Sequence of chain 1.A:
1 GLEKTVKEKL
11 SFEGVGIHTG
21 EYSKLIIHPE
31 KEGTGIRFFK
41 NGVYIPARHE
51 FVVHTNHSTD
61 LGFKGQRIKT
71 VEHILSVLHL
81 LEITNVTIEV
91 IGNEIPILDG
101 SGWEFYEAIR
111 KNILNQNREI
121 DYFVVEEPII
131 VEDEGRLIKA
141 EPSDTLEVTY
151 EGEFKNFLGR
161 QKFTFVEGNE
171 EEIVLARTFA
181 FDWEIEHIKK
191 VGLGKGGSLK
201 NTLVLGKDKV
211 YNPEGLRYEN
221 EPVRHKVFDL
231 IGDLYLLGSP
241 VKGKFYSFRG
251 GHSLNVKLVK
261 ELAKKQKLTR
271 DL

This small molecule binds to this protein.
Small molecule (SMILES): C[C@@H](O)[C@H](NC(=O)c1ccc(C#CC#Cc2ccccc2)cc1)C(=O)NO

Binding-site contacts:
Ligand atom O01 contacts residue HIS73 of chain 1.A at 3.6 Å.
Ligand atom N03 contacts residue HIS57 of chain 1.A at 3.6 Å (h-bond).
Ligand atom O27 contacts residue LYS226 of chain 1.A at 3.2 Å (salt-bridge).
Ligand atom C24 contacts residue LYS189 of chain 1.A at 3.8 Å.
Ligand atom O04 contacts residue ASP229 of chain 1.A at 2.9 Å (salt-bridge).
Ligand atom C17 contacts residue ILE185 of chain 1.A at 3.8 Å (hydrophobic).
Ligand atom C19 contacts residue GLY197 of chain 1.A at 3.7 Å.
Ligand atom C10 contacts residue THR178 of chain 1.A at 3.5 Å.
Ligand atom O01 contacts residue HIS225 of chain 1.A at 3.0 Å (h-bond).
Ligand atom N06 contacts residue THR178 of chain 1.A at 3.1 Å (h-bond).
Ligand atom N03 contacts residue ZN1 of chain 1.B at 2.9 Å.
Ligand atom O01 contacts residue ASP229 of chain 1.A at 3.4 Å (salt-bridge).
Ligand atom N03 contacts residue GLU72 of chain 1.A at 3.1 Å (salt-bridge).
Ligand atom O04 contacts residue HIS73 of chain 1.A at 3.1 Å (h-bond).
Ligand atom O04 contacts residue ZN1 of chain 1.B at 2.1 Å.
Ligand atom C20 contacts residue SER198 of chain 1.A at 3.6 Å.
Ligand atom O01 contacts residue THR178 of chain 1.A at 2.7 Å (h-bond).
Ligand atom C05 contacts residue THR178 of chain 1.A at 3.7 Å.
Ligand atom C13 contacts residue ILE188 of chain 1.A at 3.6 Å (hydrophobic).
Ligand atom C17 contacts residue GLY197 of chain 1.A at 3.8 Å.
Ligand atom C02 contacts residue ASP229 of chain 1.A at 3.4 Å.
Ligand atom C02 contacts residue ZN1 of chain 1.B at 2.8 Å.
Ligand atom C11 contacts residue ILE17 of chain 1.A at 3.4 Å (hydrophobic).
Ligand atom C07 contacts residue HIS57 of chain 1.A at 3.7 Å.
Ligand atom C18 contacts residue GLY197 of chain 1.A at 3.6 Å.
Ligand atom O04 contacts residue HIS252 of chain 1.A at 3.0 Å (h-bond).
Ligand atom C05 contacts residue HIS57 of chain 1.A at 3.8 Å.
Ligand atom N03 contacts residue HIS252 of chain 1.A at 2.7 Å (h-bond).
Ligand atom C26 contacts residue THR178 of chain 1.A at 3.4 Å.
Ligand atom O08 contacts residue HIS57 of chain 1.A at 3.3 Å (h-bond).
Ligand atom C26 contacts residue PHE179 of chain 1.A at 3.4 Å (hydrophobic).
Ligand atom C02 contacts residue THR178 of chain 1.A at 3.4 Å.
Ligand atom C11 contacts residue THR202 of chain 1.A at 3.8 Å.
Ligand atom N03 contacts residue ASP229 of chain 1.A at 3.3 Å (salt-bridge).
Ligand atom C14 contacts residue ILE188 of chain 1.A at 3.6 Å (hydrophobic).
Ligand atom C18 contacts residue ILE185 of chain 1.A at 3.8 Å (hydrophobic).
Ligand atom O27 contacts residue ASP229 of chain 1.A at 3.0 Å (salt-bridge).
Ligand atom O04 contacts residue GLU72 of chain 1.A at 2.5 Å (salt-bridge).
Ligand atom O01 contacts residue ZN1 of chain 1.B at 2.1 Å.
Ligand atom C10 contacts residue ILE17 of chain 1.A at 3.8 Å (hydrophobic).